Sequence of chain 2.A:
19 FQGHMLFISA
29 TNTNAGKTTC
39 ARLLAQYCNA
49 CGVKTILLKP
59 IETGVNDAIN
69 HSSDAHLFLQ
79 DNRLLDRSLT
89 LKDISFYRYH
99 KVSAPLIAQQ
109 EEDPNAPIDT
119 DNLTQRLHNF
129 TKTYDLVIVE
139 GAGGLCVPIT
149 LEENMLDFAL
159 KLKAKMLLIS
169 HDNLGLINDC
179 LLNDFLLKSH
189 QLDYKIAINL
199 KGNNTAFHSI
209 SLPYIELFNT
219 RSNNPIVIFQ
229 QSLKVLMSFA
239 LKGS

Binding-site contacts:
Ligand atom CAJ contacts residue ILE175 of chain 2.A at 4.3 Å (hydrophobic).
Ligand atom CAG contacts residue LEU172 of chain 2.A at 4.0 Å (hydrophobic).
Ligand atom OAB contacts residue LEU174 of chain 2.A at 4.3 Å.
Ligand atom OAB contacts residue GLY173 of chain 2.A at 3.5 Å.
Ligand atom CAF contacts residue THR31 of chain 1.A at 4.4 Å.
Ligand atom OAB contacts residue ILE175 of chain 2.A at 3.7 Å.
Ligand atom OAC contacts residue LEU172 of chain 2.A at 4.2 Å.
Ligand atom CAK contacts residue GLY173 of chain 2.A at 3.4 Å.
Ligand atom CAG contacts residue SER101 of chain 1.A at 4.4 Å.
Ligand atom CAE contacts residue THR31 of chain 1.A at 3.4 Å.
Ligand atom OAC contacts residue LEU174 of chain 2.A at 3.3 Å (h-bond).
Ligand atom CAK contacts residue ILE175 of chain 2.A at 3.5 Å (hydrophobic).
Ligand atom OAB contacts residue VAL145 of chain 1.A at 3.6 Å.
Ligand atom CAD contacts residue THR31 of chain 1.A at 4.3 Å.
Ligand atom CAJ contacts residue GLY173 of chain 2.A at 4.2 Å.
Ligand atom OAC contacts residue GLY173 of chain 2.A at 3.0 Å (h-bond).
Ligand atom CAH contacts residue ALA102 of chain 1.A at 3.8 Å (hydrophobic).
Ligand atom NAA contacts residue PO41 of chain 1.F at 2.8 Å (h-bond).
Ligand atom CAI contacts residue VAL145 of chain 1.A at 4.3 Å (hydrophobic).
Ligand atom CAG contacts residue THR31 of chain 1.A at 4.0 Å.
Ligand atom CAI contacts residue GLY173 of chain 2.A at 4.0 Å.
Ligand atom OAC contacts residue ILE175 of chain 2.A at 2.9 Å (h-bond).
Ligand atom CAK contacts residue LEU174 of chain 2.A at 4.1 Å (hydrophobic).
Ligand atom CAH contacts residue LEU172 of chain 2.A at 3.9 Å (hydrophobic).
Ligand atom OAB contacts residue ASN176 of chain 2.A at 2.9 Å (h-bond).
Ligand atom CAI contacts residue LEU172 of chain 2.A at 4.0 Å (hydrophobic).
Ligand atom CAF contacts residue SER101 of chain 1.A at 3.7 Å.
Ligand atom NAA contacts residue THR31 of chain 1.A at 3.8 Å.
Ligand atom CAK contacts residue ASN176 of chain 2.A at 3.7 Å.
Ligand atom OAC contacts residue ASN176 of chain 2.A at 4.0 Å.
Ligand atom CAJ contacts residue VAL145 of chain 1.A at 4.1 Å (hydrophobic).
Ligand atom CAH contacts residue SER101 of chain 1.A at 3.7 Å.
Ligand atom CAE contacts residue THR61 of chain 1.A at 4.0 Å.
Ligand atom CAD contacts residue THR61 of chain 1.A at 3.5 Å.
Ligand atom CAK contacts residue VAL145 of chain 1.A at 4.4 Å (hydrophobic).
Ligand atom CAD contacts residue PO41 of chain 1.F at 3.7 Å.
Ligand atom CAJ contacts residue ALA102 of chain 1.A at 4.0 Å (hydrophobic).
Ligand atom CAF contacts residue THR61 of chain 1.A at 3.4 Å.
Ligand atom NAA contacts residue MG1 of chain 1.D at 3.9 Å.
Ligand atom CAE contacts residue PO41 of chain 1.F at 3.7 Å.

The small molecule below binds the protein below.
Small molecule (SMILES): NCCCCCCCC(=O)O

Sequence of chain 1.A:
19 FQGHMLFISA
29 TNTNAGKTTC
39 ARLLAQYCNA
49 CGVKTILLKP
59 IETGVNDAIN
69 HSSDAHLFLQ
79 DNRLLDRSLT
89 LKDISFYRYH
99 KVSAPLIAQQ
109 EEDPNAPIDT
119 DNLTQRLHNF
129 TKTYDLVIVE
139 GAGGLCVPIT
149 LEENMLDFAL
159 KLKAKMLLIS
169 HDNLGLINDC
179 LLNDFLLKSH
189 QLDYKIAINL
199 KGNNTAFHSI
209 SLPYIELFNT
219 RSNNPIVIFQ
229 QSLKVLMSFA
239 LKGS